The protein below binds the small molecule below.
Small molecule (SMILES): CC(=O)N[C@H]1[C@H](O[C@H]2[C@H](O)[C@@H](NC(C)=O)CO[C@@H]2CO)O[C@H](CO)[C@@H](O[C@@H]2O[C@H](CO)[C@@H](O)[C@H](O)[C@@H]2O)[C@@H]1O

Binding-site contacts:
Ligand atom C4 contacts residue ASN118 of chain 1.A at 4.3 Å.
Ligand atom C7 contacts residue TYR135 of chain 1.A at 4.4 Å (hydrophobic).
Ligand atom O7 contacts residue SER120 of chain 1.A at 3.4 Å.
Ligand atom O7 contacts residue ASN118 of chain 1.A at 4.1 Å.
Ligand atom C8 contacts residue HIS100 of chain 1.A at 4.3 Å.
Ligand atom C8 contacts residue THR102 of chain 1.A at 4.3 Å.
Ligand atom C1 contacts residue ASN118 of chain 1.A at 1.4 Å.
Ligand atom C7 contacts residue ASN118 of chain 1.A at 3.8 Å.
Ligand atom O6 contacts residue TYR135 of chain 1.A at 3.7 Å.
Ligand atom O7 contacts residue TYR135 of chain 1.A at 3.5 Å.
Ligand atom C5 contacts residue ASN118 of chain 1.A at 3.6 Å.
Ligand atom N2 contacts residue ASN118 of chain 1.A at 3.0 Å (h-bond).
Ligand atom C8 contacts residue CYS119 of chain 1.A at 3.5 Å (hydrophobic).
Ligand atom C2 contacts residue TYR135 of chain 1.A at 3.8 Å (hydrophobic).
Ligand atom C1 contacts residue TYR135 of chain 1.A at 4.4 Å (hydrophobic).
Ligand atom C8 contacts residue SER120 of chain 1.A at 3.6 Å.
Ligand atom O7 contacts residue CYS119 of chain 1.A at 3.1 Å (h-bond).
Ligand atom O3 contacts residue TYR135 of chain 1.A at 3.5 Å.
Ligand atom C2 contacts residue ASN118 of chain 1.A at 2.6 Å.
Ligand atom O5 contacts residue ASN118 of chain 1.A at 2.3 Å (h-bond).
Ligand atom C3 contacts residue ASN118 of chain 1.A at 3.9 Å.
Ligand atom C8 contacts residue ASN118 of chain 1.A at 3.6 Å.
Ligand atom C3 contacts residue TYR135 of chain 1.A at 4.1 Å (hydrophobic).
Ligand atom N2 contacts residue CYS119 of chain 1.A at 4.1 Å.
Ligand atom C7 contacts residue CYS119 of chain 1.A at 3.6 Å (hydrophobic).
Ligand atom O5 contacts residue TYR135 of chain 1.A at 4.0 Å.
Ligand atom N2 contacts residue THR102 of chain 1.A at 4.2 Å.
Ligand atom C4 contacts residue TYR135 of chain 1.A at 4.3 Å (hydrophobic).
Ligand atom N2 contacts residue TYR135 of chain 1.A at 4.5 Å.
Ligand atom C7 contacts residue SER120 of chain 1.A at 4.1 Å.

Sequence of chain 1.A:
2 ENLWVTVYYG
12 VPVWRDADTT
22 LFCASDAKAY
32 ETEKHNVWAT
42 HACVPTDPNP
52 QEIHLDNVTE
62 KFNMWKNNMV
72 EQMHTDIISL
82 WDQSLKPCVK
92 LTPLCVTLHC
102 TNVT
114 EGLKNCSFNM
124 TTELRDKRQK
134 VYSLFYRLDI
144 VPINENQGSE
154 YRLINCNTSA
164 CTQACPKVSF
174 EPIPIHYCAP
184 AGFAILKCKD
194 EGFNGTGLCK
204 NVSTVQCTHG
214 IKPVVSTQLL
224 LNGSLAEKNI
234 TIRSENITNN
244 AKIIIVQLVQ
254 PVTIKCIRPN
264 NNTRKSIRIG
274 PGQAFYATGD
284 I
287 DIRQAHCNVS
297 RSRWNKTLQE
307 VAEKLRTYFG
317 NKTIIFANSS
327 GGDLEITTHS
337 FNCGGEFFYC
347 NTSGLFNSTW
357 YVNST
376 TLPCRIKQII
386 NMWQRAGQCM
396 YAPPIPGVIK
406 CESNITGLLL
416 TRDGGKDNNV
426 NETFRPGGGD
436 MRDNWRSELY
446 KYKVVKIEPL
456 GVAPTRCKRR